Binding-site contacts:
Ligand atom C4 contacts residue ASN388 of chain 1.B at 4.3 Å.
Ligand atom C5 contacts residue THR390 of chain 1.B at 4.0 Å.
Ligand atom O5 contacts residue THR390 of chain 1.B at 3.9 Å.
Ligand atom C7 contacts residue ASN388 of chain 1.B at 3.2 Å.
Ligand atom C6 contacts residue THR390 of chain 1.B at 4.4 Å.
Ligand atom C5 contacts residue ASN388 of chain 1.B at 3.8 Å.
Ligand atom O6 contacts residue ASP391 of chain 1.B at 4.0 Å.
Ligand atom C1 contacts residue THR390 of chain 1.B at 3.6 Å.
Ligand atom O7 contacts residue ASN388 of chain 1.B at 3.2 Å (h-bond).
Ligand atom O5 contacts residue ASN388 of chain 1.B at 2.4 Å (h-bond).
Ligand atom C8 contacts residue ASN388 of chain 1.B at 4.4 Å.
Ligand atom N2 contacts residue ASN388 of chain 1.B at 3.0 Å (h-bond).
Ligand atom O6 contacts residue THR390 of chain 1.B at 3.7 Å.
Ligand atom O6 contacts residue GLU395 of chain 1.B at 3.7 Å.
Ligand atom C2 contacts residue ASN388 of chain 1.B at 2.5 Å.
Ligand atom C3 contacts residue ASN388 of chain 1.B at 3.9 Å.
Ligand atom C1 contacts residue ASN388 of chain 1.B at 1.5 Å.

The small molecule below binds the protein below.
Small molecule (SMILES): CC(=O)N[C@@H]1[C@@H](O)[C@H](O)[C@@H](CO)O[C@H]1O

Sequence of chain 1.B:
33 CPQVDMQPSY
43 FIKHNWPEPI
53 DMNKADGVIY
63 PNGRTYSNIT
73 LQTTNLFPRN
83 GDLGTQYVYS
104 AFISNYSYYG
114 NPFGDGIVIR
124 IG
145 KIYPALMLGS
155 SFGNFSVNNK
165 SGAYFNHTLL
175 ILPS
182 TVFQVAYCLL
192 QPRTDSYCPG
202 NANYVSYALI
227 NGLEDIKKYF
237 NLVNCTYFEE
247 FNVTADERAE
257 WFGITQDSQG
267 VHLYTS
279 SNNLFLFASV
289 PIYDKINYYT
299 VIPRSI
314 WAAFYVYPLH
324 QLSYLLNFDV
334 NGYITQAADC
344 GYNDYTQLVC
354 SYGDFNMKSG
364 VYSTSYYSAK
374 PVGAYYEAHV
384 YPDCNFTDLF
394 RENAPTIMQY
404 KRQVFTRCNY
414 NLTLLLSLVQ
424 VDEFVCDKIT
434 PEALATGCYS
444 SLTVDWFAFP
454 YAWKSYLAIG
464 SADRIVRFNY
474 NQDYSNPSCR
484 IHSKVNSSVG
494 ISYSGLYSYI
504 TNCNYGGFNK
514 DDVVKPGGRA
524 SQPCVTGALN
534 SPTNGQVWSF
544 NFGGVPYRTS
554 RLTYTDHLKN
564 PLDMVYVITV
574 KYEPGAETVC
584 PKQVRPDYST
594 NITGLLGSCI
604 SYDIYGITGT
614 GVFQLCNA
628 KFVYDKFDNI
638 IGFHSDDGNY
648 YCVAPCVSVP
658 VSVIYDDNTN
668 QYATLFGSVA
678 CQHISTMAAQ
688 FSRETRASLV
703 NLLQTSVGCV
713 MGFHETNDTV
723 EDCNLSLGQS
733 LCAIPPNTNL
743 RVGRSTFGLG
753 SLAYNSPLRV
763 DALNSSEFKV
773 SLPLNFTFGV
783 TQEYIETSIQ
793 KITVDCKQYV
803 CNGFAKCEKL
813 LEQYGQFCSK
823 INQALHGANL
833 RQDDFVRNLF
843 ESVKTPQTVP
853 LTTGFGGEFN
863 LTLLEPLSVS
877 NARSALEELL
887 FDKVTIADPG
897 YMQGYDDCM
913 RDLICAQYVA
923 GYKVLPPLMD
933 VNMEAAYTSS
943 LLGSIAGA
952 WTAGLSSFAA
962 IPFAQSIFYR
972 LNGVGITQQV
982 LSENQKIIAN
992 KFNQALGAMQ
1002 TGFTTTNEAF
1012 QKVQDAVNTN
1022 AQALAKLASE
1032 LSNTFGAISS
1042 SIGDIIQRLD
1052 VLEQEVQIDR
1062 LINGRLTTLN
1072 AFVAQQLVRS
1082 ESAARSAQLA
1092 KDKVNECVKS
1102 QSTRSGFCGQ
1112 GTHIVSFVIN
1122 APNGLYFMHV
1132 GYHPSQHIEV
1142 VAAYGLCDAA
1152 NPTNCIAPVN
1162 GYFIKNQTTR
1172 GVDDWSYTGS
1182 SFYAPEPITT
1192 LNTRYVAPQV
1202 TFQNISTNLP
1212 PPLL